This protein binds this small molecule.
Small molecule (SMILES): CC[C@H](C)[C@H](NC(=O)[C@@H](N)CCCCN)C(=O)N[C@@H](CC(C)C)C(=O)N[C@@H](CC1=NC=NC1)C(=O)N[C@@H](CCCN=C(N)N)C(=O)N[C@@H](CC(C)C)C(=O)N[C@@H](CC(C)C)C(=O)N[C@@H](CCC(N)=O)C(=O)N[C@H](C=O)CC(=O)O

Sequence of chain 1.B:
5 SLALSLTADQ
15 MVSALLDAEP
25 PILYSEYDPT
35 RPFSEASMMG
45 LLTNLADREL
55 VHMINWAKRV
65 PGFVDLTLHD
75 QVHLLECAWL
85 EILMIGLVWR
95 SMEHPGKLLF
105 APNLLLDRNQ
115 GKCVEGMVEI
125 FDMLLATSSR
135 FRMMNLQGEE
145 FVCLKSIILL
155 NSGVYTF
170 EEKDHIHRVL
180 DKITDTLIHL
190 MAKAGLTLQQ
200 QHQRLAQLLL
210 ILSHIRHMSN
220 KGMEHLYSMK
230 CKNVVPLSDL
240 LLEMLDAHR

Binding-site contacts:
Ligand atom CA contacts residue GLU242 of chain 1.B at 3.8 Å.
Ligand atom CA contacts residue VAL76 of chain 1.B at 4.0 Å (hydrophobic).
Ligand atom CG2 contacts residue LEU239 of chain 1.B at 3.7 Å (hydrophobic).
Ligand atom NE2 contacts residue LEU72 of chain 1.B at 3.3 Å.
Ligand atom CD1 contacts residue LEU79 of chain 1.B at 3.9 Å (hydrophobic).
Ligand atom CA contacts residue GLU242 of chain 1.B at 3.6 Å.
Ligand atom N contacts residue LEU239 of chain 1.B at 4.0 Å.
Ligand atom CD2 contacts residue LEU79 of chain 1.B at 3.9 Å (hydrophobic).
Ligand atom C contacts residue LYS62 of chain 1.B at 3.7 Å.
Ligand atom NZ contacts residue GLU80 of chain 1.B at 3.0 Å (salt-bridge).
Ligand atom CD2 contacts residue ILE58 of chain 1.B at 3.7 Å (hydrophobic).
Ligand atom CG contacts residue ILE58 of chain 1.B at 4.0 Å (hydrophobic).
Ligand atom CD1 contacts residue VAL76 of chain 1.B at 3.6 Å (hydrophobic).
Ligand atom CB contacts residue LEU239 of chain 1.B at 3.9 Å (hydrophobic).
Ligand atom N contacts residue GLU242 of chain 1.B at 2.9 Å (salt-bridge).
Ligand atom CG contacts residue LEU72 of chain 1.B at 3.5 Å (hydrophobic).
Ligand atom CG1 contacts residue GLU242 of chain 1.B at 3.6 Å.
Ligand atom CD1 contacts residue ILE58 of chain 1.B at 3.6 Å (hydrophobic).
Ligand atom O contacts residue LYS62 of chain 1.B at 2.8 Å (salt-bridge).
Ligand atom O contacts residue LYS62 of chain 1.B at 3.2 Å (salt-bridge).
Ligand atom CE1 contacts residue LEU72 of chain 1.B at 3.4 Å (hydrophobic).
Ligand atom CD contacts residue GLU80 of chain 1.B at 3.8 Å.
Ligand atom CE contacts residue GLU80 of chain 1.B at 3.2 Å.
Ligand atom NE2 contacts residue LEU72 of chain 1.B at 3.9 Å.
Ligand atom CD1 contacts residue GLN75 of chain 1.B at 3.8 Å.
Ligand atom CG contacts residue GLN75 of chain 1.B at 4.1 Å.
Ligand atom CD2 contacts residue GLN75 of chain 1.B at 3.5 Å.
Ligand atom ND1 contacts residue LEU72 of chain 1.B at 3.5 Å.
Ligand atom CD2 contacts residue GLU80 of chain 1.B at 3.6 Å.
Ligand atom CD2 contacts residue MET243 of chain 1.B at 3.9 Å (hydrophobic).
Ligand atom CA contacts residue LYS62 of chain 1.B at 3.6 Å.
Ligand atom CD2 contacts residue LEU72 of chain 1.B at 3.4 Å (hydrophobic).
Ligand atom CD2 contacts residue VAL76 of chain 1.B at 3.5 Å (hydrophobic).
Ligand atom C contacts residue LYS62 of chain 1.B at 3.5 Å.
Ligand atom C contacts residue GLU242 of chain 1.B at 3.7 Å.
Ligand atom CD1 contacts residue ASP238 of chain 1.B at 3.5 Å.
Ligand atom CD1 contacts residue LEU239 of chain 1.B at 3.5 Å (hydrophobic).
Ligand atom CG contacts residue GLU242 of chain 1.B at 3.7 Å.
Ligand atom CG contacts residue LEU72 of chain 1.B at 3.5 Å (hydrophobic).
Ligand atom CB contacts residue GLU242 of chain 1.B at 3.6 Å.